This small molecule binds to this protein.
Small molecule (SMILES): CC[C@@]1(O)C[C@H](O)c2c(cc3c(c2O)C(=O)c2c(O)cccc2C3=O)[C@H]1C(=O)OC

Binding-site contacts:
Ligand atom C1 contacts residue PHE263 of chain 1.B at 3.5 Å (hydrophobic).
Ligand atom O17 contacts residue MET315 of chain 1.B at 3.2 Å.
Ligand atom C10 contacts residue MET315 of chain 1.B at 3.7 Å (hydrophobic).
Ligand atom C12 contacts residue ARG173 of chain 1.B at 3.7 Å.
Ligand atom C15 contacts residue TRP116 of chain 1.B at 3.5 Å (hydrophobic).
Ligand atom C8 contacts residue MET170 of chain 1.B at 3.6 Å (hydrophobic).
Ligand atom C21 contacts residue PHE263 of chain 1.B at 3.4 Å (hydrophobic).
Ligand atom C12 contacts residue PHE263 of chain 1.B at 3.4 Å (hydrophobic).
Ligand atom C2 contacts residue VAL352 of chain 1.B at 3.4 Å (hydrophobic).
Ligand atom C22 contacts residue LEU319 of chain 1.B at 3.8 Å (hydrophobic).
Ligand atom C22 contacts residue TYR153 of chain 1.B at 3.5 Å (hydrophobic).
Ligand atom C7 contacts residue MET170 of chain 1.B at 3.8 Å (hydrophobic).
Ligand atom O22 contacts residue PHE263 of chain 1.B at 3.3 Å (h-bond).
Ligand atom C3 contacts residue VAL352 of chain 1.B at 3.7 Å (hydrophobic).
Ligand atom O17 contacts residue LEU311 of chain 1.B at 3.6 Å.
Ligand atom C6 contacts residue ARG173 of chain 1.B at 3.4 Å.
Ligand atom C16 contacts residue ARG173 of chain 1.B at 3.7 Å.
Ligand atom C15 contacts residue MET170 of chain 1.B at 3.5 Å (hydrophobic).
Ligand atom C3 contacts residue PHE263 of chain 1.B at 3.8 Å (hydrophobic).
Ligand atom C18 contacts residue ARG173 of chain 1.B at 3.4 Å.
Ligand atom C17 contacts residue ARG173 of chain 1.B at 3.4 Å.
Ligand atom C13 contacts residue MET315 of chain 1.B at 3.8 Å (hydrophobic).
Ligand atom O23 contacts residue ASN267 of chain 1.B at 3.3 Å (h-bond).
Ligand atom C2 contacts residue LEU354 of chain 1.B at 3.5 Å (hydrophobic).
Ligand atom O19 contacts residue PHE178 of chain 1.B at 3.8 Å.
Ligand atom O20 contacts residue PHE263 of chain 1.B at 3.8 Å.
Ligand atom C16 contacts residue PHE263 of chain 1.B at 3.5 Å (hydrophobic).
Ligand atom O21 contacts residue ARG173 of chain 1.B at 3.7 Å.
Ligand atom O18 contacts residue PHE263 of chain 1.B at 3.8 Å.
Ligand atom O19 contacts residue HIS293 of chain 1.B at 3.7 Å.
Ligand atom C18 contacts residue PHE263 of chain 1.B at 3.6 Å (hydrophobic).
Ligand atom C11 contacts residue ARG173 of chain 1.B at 3.5 Å.
Ligand atom C17 contacts residue PHE263 of chain 1.B at 3.7 Å (hydrophobic).
Ligand atom C2 contacts residue PHE263 of chain 1.B at 3.7 Å (hydrophobic).
Ligand atom O16 contacts residue ARG173 of chain 1.B at 3.6 Å.
Ligand atom C5 contacts residue ARG173 of chain 1.B at 3.7 Å.
Ligand atom C4 contacts residue PHE263 of chain 1.B at 3.5 Å (hydrophobic).
Ligand atom C5 contacts residue PHE263 of chain 1.B at 3.6 Å (hydrophobic).
Ligand atom O18 contacts residue LEU311 of chain 1.B at 3.2 Å.
Ligand atom O16 contacts residue MET170 of chain 1.B at 3.5 Å.

Sequence of chain 1.B:
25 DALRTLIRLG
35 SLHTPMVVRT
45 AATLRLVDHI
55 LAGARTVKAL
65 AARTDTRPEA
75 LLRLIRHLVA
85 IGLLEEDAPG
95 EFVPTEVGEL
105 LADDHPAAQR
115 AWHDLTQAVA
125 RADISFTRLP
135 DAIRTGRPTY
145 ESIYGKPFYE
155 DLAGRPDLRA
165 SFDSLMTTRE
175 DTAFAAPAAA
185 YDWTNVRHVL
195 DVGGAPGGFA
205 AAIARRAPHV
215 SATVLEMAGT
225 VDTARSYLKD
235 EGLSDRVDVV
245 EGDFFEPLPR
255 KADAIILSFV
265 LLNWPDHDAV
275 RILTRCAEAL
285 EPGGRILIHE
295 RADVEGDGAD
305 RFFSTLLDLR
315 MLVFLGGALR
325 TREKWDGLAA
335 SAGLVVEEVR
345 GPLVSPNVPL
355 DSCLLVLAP